Binding-site contacts:
Ligand atom CH2 contacts residue THR241 of chain 1.A at 3.7 Å.
Ligand atom NE1 contacts residue LEU313 of chain 1.A at 3.5 Å.
Ligand atom CD1 contacts residue SER284 of chain 1.A at 3.6 Å.
Ligand atom CAJ contacts residue GLN72 of chain 1.A at 3.8 Å.
Ligand atom NE1 contacts residue SER284 of chain 1.A at 3.2 Å.
Ligand atom CB contacts residue SER287 of chain 1.A at 3.7 Å.
Ligand atom C contacts residue QRP1 of chain 1.H at 3.5 Å.
Ligand atom CZ3 contacts residue QRP1 of chain 1.H at 3.8 Å.
Ligand atom CZ3 contacts residue HEM1 of chain 1.F at 3.6 Å.
Ligand atom O contacts residue LYS289 of chain 1.A at 3.0 Å (salt-bridge).
Ligand atom OAA contacts residue GLY286 of chain 1.A at 3.6 Å.
Ligand atom CH2 contacts residue PHE388 of chain 1.A at 3.6 Å (hydrophobic).
Ligand atom CZ3 contacts residue PHE388 of chain 1.A at 3.6 Å (hydrophobic).
Ligand atom CZ3 contacts residue THR241 of chain 1.A at 3.8 Å.
Ligand atom CA contacts residue QRP1 of chain 1.H at 3.8 Å.
Ligand atom CZ2 contacts residue HEM1 of chain 1.F at 3.5 Å.
Ligand atom CAJ contacts residue GLU73 of chain 1.A at 3.7 Å.
Ligand atom CG contacts residue VAL288 of chain 1.A at 3.8 Å (hydrophobic).
Ligand atom CAI contacts residue PHE387 of chain 1.A at 3.7 Å (hydrophobic).
Ligand atom CD1 contacts residue VAL288 of chain 1.A at 3.7 Å (hydrophobic).
Ligand atom O contacts residue SER287 of chain 1.A at 3.6 Å.
Ligand atom CH2 contacts residue HEM1 of chain 1.F at 3.1 Å.
Ligand atom CAJ contacts residue LYS289 of chain 1.A at 3.7 Å.
Ligand atom CAN contacts residue SER284 of chain 1.A at 3.4 Å.
Ligand atom CAT contacts residue PHE387 of chain 1.A at 3.7 Å (hydrophobic).
Ligand atom C contacts residue SER287 of chain 1.A at 3.6 Å.
Ligand atom N contacts residue SER284 of chain 1.A at 3.2 Å (h-bond).
Ligand atom CAI contacts residue GLN72 of chain 1.A at 3.8 Å.
Ligand atom CE3 contacts residue QRP1 of chain 1.H at 3.7 Å.
Ligand atom OAA contacts residue PHE387 of chain 1.A at 3.5 Å.
Ligand atom CD2 contacts residue PHE388 of chain 1.A at 3.8 Å (hydrophobic).
Ligand atom OAA contacts residue SER284 of chain 1.A at 2.8 Å (h-bond).
Ligand atom CAH contacts residue GLU73 of chain 1.A at 3.3 Å.
Ligand atom CE2 contacts residue HEM1 of chain 1.F at 3.7 Å.
Ligand atom CZ2 contacts residue PHE388 of chain 1.A at 3.8 Å (hydrophobic).
Ligand atom O contacts residue QRP1 of chain 1.H at 3.5 Å (h-bond).
Ligand atom CB contacts residue VAL288 of chain 1.A at 3.7 Å (hydrophobic).
Ligand atom CE3 contacts residue PHE388 of chain 1.A at 3.7 Å (hydrophobic).
Ligand atom CAH contacts residue GLN72 of chain 1.A at 3.8 Å.
Ligand atom NAU contacts residue QRP1 of chain 1.H at 3.8 Å.

This small molecule binds to this protein.
Small molecule (SMILES): O=C1N[C@@H](Cc2c[nH]c3ccccc23)C(=O)N2CCC[C@@H]12

Sequence of chain 1.A:
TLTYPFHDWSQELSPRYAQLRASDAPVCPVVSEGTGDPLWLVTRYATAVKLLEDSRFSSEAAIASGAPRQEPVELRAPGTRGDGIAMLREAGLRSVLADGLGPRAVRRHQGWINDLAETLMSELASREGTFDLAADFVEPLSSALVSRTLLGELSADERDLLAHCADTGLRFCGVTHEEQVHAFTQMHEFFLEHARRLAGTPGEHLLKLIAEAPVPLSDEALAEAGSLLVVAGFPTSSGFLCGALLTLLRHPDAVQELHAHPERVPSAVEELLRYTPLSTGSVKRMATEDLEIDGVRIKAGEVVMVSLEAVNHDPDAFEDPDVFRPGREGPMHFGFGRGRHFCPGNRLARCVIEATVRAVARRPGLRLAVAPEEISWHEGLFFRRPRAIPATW